A small-molecule ligand and the protein it binds are described below.
Small molecule (SMILES): CCS(C)(=O)=O

Sequence of chain 2.A:
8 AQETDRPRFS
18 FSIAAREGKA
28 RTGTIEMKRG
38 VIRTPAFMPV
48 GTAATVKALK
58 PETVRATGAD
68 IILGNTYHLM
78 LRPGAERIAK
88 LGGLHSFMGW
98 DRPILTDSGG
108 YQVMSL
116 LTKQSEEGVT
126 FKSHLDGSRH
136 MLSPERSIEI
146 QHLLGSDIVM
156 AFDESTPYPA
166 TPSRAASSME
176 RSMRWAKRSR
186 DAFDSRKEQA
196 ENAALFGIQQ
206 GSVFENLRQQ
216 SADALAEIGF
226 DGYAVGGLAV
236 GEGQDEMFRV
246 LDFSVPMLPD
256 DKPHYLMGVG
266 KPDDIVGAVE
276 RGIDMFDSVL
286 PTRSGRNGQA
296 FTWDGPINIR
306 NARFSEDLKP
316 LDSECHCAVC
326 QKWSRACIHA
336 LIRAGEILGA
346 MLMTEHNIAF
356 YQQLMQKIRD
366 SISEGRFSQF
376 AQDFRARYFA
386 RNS

Binding-site contacts:
Ligand atom C contacts residue THR49 of chain 2.A at 3.0 Å.
Ligand atom C2 contacts residue THR49 of chain 2.A at 3.3 Å.
Ligand atom O contacts residue ILE69 of chain 2.A at 4.4 Å.
Ligand atom S contacts residue THR49 of chain 2.A at 3.8 Å.
Ligand atom C contacts residue GLY48 of chain 2.A at 4.4 Å.
Ligand atom C1 contacts residue ALA51 of chain 2.A at 4.5 Å (hydrophobic).
Ligand atom C2 contacts residue ALA55 of chain 2.A at 3.5 Å (hydrophobic).
Ligand atom C2 contacts residue LEU56 of chain 2.A at 3.6 Å (hydrophobic).
Ligand atom C1 contacts residue PRO58 of chain 2.A at 4.4 Å (hydrophobic).
Ligand atom C contacts residue MET95 of chain 2.A at 3.5 Å (hydrophobic).
Ligand atom C1 contacts residue R4W1 of chain 2.F at 4.0 Å.
Ligand atom C1 contacts residue LEU56 of chain 2.A at 3.0 Å (hydrophobic).
Ligand atom O contacts residue R4W1 of chain 2.F at 4.2 Å.
Ligand atom C contacts residue ILE69 of chain 2.A at 4.1 Å (hydrophobic).
Ligand atom O1 contacts residue THR49 of chain 2.A at 3.0 Å (h-bond).
Ligand atom C2 contacts residue ALA51 of chain 2.A at 3.6 Å (hydrophobic).
Ligand atom S contacts residue LEU56 of chain 2.A at 4.5 Å.
Ligand atom C2 contacts residue R4W1 of chain 2.F at 4.3 Å.
Ligand atom C1 contacts residue THR49 of chain 2.A at 4.2 Å.
Ligand atom C2 contacts residue ALA50 of chain 2.A at 3.1 Å (hydrophobic).
Ligand atom O1 contacts residue GLY48 of chain 2.A at 3.2 Å.
Ligand atom S contacts residue R4W1 of chain 2.F at 4.3 Å.
Ligand atom O1 contacts residue R4W1 of chain 2.F at 3.5 Å.
Ligand atom O contacts residue PRO58 of chain 2.A at 4.3 Å.
Ligand atom O contacts residue VAL61 of chain 2.A at 3.5 Å.
Ligand atom S contacts residue GLY48 of chain 2.A at 4.3 Å.
Ligand atom C1 contacts residue ALA55 of chain 2.A at 4.3 Å (hydrophobic).